This small molecule binds to this protein.
Small molecule (SMILES): Cc1cn([C@H]2C[C@H](O[P](=O)(O)OC[C@H]3O[C@@H](n4cc(C)c(=O)[nH]c4=O)C[C@@H]3O)[C@@H](CO[P](=O)(O)O[C@H]3C[C@H](n4ccc(=O)[nH]c4=O)O[C@@H]3COP(=O)=O)O2)c(=O)[nH]c1=O

Sequence of chain 7.A:
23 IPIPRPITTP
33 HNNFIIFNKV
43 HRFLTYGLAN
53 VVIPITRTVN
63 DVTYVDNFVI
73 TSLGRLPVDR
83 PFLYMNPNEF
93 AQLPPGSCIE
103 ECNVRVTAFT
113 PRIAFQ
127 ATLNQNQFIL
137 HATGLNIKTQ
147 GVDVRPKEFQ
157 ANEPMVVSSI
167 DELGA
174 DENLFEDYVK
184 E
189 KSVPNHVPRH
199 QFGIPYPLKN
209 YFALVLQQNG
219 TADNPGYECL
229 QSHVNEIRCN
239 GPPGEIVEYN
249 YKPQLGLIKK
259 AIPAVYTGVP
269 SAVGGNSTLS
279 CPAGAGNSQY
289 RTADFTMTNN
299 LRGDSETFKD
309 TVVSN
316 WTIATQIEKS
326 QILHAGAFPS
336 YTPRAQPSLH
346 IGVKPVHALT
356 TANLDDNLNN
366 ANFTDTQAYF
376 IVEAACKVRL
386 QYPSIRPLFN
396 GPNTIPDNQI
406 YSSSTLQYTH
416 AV

Binding-site contacts:
Ligand atom C2 contacts residue LEU328 of chain 7.A at 3.0 Å (hydrophobic).
Ligand atom O4' contacts residue PRO334 of chain 7.A at 4.0 Å.
Ligand atom C4 contacts residue GLY98 of chain 7.A at 3.2 Å.
Ligand atom OP1 contacts residue ARG391 of chain 7.A at 3.8 Å.
Ligand atom C1' contacts residue PHE333 of chain 7.A at 3.1 Å (hydrophobic).
Ligand atom C6 contacts residue GLY98 of chain 7.A at 4.1 Å.
Ligand atom C6 contacts residue PHE333 of chain 7.A at 3.7 Å (hydrophobic).
Ligand atom O4 contacts residue PRO334 of chain 7.A at 3.7 Å.
Ligand atom C4' contacts residue GLN252 of chain 7.A at 3.5 Å.
Ligand atom O5' contacts residue LEU328 of chain 7.A at 3.6 Å.
Ligand atom OP2 contacts residue PHE333 of chain 7.A at 3.3 Å.
Ligand atom N1 contacts residue LEU328 of chain 7.A at 3.8 Å.
Ligand atom C5' contacts residue GLN252 of chain 7.A at 3.4 Å.
Ligand atom O4' contacts residue LEU328 of chain 7.A at 3.0 Å.
Ligand atom P contacts residue PHE333 of chain 7.A at 3.8 Å.
Ligand atom C2 contacts residue PRO334 of chain 7.A at 3.7 Å (hydrophobic).
Ligand atom C2' contacts residue LEU328 of chain 7.A at 3.7 Å (hydrophobic).
Ligand atom O4 contacts residue GLY98 of chain 7.A at 2.8 Å (h-bond).
Ligand atom C5' contacts residue PHE333 of chain 7.A at 3.2 Å (hydrophobic).
Ligand atom O4' contacts residue GLN252 of chain 7.A at 3.9 Å.
Ligand atom C4' contacts residue LEU328 of chain 7.A at 4.1 Å (hydrophobic).
Ligand atom C2' contacts residue PHE333 of chain 7.A at 2.9 Å (hydrophobic).
Ligand atom O4 contacts residue ALA259 of chain 7.A at 3.2 Å.
Ligand atom C5 contacts residue GLY98 of chain 7.A at 2.9 Å.
Ligand atom C4 contacts residue PRO334 of chain 7.A at 3.6 Å (hydrophobic).
Ligand atom O5' contacts residue GLN252 of chain 7.A at 3.1 Å (h-bond).
Ligand atom OP2 contacts residue GLU102 of chain 7.A at 3.5 Å (salt-bridge).
Ligand atom O2 contacts residue PRO334 of chain 7.A at 3.8 Å.
Ligand atom N3 contacts residue PRO334 of chain 7.A at 3.5 Å.
Ligand atom OP2 contacts residue GLN252 of chain 7.A at 4.1 Å.
Ligand atom O3' contacts residue PHE333 of chain 7.A at 3.5 Å.
Ligand atom O2 contacts residue LEU328 of chain 7.A at 2.2 Å.
Ligand atom O5' contacts residue PHE333 of chain 7.A at 3.8 Å.
Ligand atom OP2 contacts residue ARG391 of chain 7.A at 3.9 Å.
Ligand atom N1 contacts residue PHE333 of chain 7.A at 3.8 Å.
Ligand atom C1' contacts residue LEU328 of chain 7.A at 3.9 Å (hydrophobic).
Ligand atom N3 contacts residue LEU328 of chain 7.A at 3.9 Å.
Ligand atom C7 contacts residue TYR336 of chain 7.A at 3.6 Å (hydrophobic).
Ligand atom C3' contacts residue PHE333 of chain 7.A at 3.8 Å (hydrophobic).
Ligand atom OP1 contacts residue GLN252 of chain 7.A at 3.7 Å.